Sequence of chain 1.A:
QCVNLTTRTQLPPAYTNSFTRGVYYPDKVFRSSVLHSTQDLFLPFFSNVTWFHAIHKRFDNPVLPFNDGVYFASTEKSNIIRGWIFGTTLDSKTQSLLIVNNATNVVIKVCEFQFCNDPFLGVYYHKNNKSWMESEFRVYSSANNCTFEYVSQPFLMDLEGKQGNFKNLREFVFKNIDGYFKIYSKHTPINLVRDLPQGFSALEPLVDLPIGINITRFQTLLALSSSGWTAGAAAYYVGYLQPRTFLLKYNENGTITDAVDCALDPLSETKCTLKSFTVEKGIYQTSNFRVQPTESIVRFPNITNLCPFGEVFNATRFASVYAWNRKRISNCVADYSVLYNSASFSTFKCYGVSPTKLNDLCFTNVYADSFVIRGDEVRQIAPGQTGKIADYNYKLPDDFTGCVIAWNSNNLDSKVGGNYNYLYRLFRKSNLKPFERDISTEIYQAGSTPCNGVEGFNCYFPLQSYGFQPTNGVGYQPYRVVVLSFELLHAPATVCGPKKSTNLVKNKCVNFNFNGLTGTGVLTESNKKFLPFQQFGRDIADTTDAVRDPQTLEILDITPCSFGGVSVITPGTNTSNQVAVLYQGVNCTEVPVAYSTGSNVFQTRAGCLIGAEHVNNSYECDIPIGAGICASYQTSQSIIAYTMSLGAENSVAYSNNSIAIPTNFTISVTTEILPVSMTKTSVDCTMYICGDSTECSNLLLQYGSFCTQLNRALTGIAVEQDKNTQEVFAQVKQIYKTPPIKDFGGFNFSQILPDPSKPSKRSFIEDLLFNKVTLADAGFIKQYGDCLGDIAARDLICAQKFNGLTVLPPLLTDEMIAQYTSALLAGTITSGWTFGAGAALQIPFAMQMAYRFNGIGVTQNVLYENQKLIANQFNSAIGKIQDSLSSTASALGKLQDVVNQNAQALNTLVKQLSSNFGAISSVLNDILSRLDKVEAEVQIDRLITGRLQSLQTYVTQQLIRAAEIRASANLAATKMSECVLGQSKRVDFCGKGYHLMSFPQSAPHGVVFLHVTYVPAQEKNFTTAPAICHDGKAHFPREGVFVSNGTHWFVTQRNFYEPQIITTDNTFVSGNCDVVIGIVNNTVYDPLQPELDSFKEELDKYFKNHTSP

Binding-site contacts:
Ligand atom C1 contacts residue ASN164 of chain 1.B at 3.5 Å.
Ligand atom C8 contacts residue ASN354 of chain 1.A at 4.3 Å.
Ligand atom O6 contacts residue ASN164 of chain 1.B at 4.3 Å.
Ligand atom N2 contacts residue ASN165 of chain 1.B at 2.9 Å (h-bond).
Ligand atom C2 contacts residue ASN165 of chain 1.B at 2.7 Å.
Ligand atom O5 contacts residue ARG346 of chain 1.A at 4.0 Å.
Ligand atom O5 contacts residue GLU132 of chain 1.B at 4.4 Å.
Ligand atom C7 contacts residue ASN165 of chain 1.B at 3.7 Å.
Ligand atom O6 contacts residue TYR351 of chain 1.A at 2.7 Å (h-bond).
Ligand atom C5 contacts residue GLU132 of chain 1.B at 3.9 Å.
Ligand atom C6 contacts residue ASN164 of chain 1.B at 3.4 Å.
Ligand atom C5 contacts residue TYR351 of chain 1.A at 4.1 Å (hydrophobic).
Ligand atom C3 contacts residue GLU132 of chain 1.B at 4.2 Å.
Ligand atom O7 contacts residue ASN165 of chain 1.B at 4.3 Å.
Ligand atom C4 contacts residue ASN165 of chain 1.B at 4.2 Å.
Ligand atom C1 contacts residue GLU132 of chain 1.B at 4.1 Å.
Ligand atom C5 contacts residue ASN165 of chain 1.B at 3.6 Å.
Ligand atom O5 contacts residue ASN165 of chain 1.B at 2.9 Å (h-bond).
Ligand atom C1 contacts residue ASN165 of chain 1.B at 1.8 Å.
Ligand atom C3 contacts residue ASN165 of chain 1.B at 3.5 Å.
Ligand atom C1 contacts residue ARG346 of chain 1.A at 4.4 Å.
Ligand atom C6 contacts residue TYR351 of chain 1.A at 2.6 Å (hydrophobic).
Ligand atom O5 contacts residue ASN164 of chain 1.B at 3.0 Å (h-bond).
Ligand atom C5 contacts residue ASN164 of chain 1.B at 3.1 Å.

This protein binds this small molecule.
Small molecule (SMILES): CC(=O)N[C@H]1[C@H](O[C@H]2[C@H](O)[C@@H](NC(C)=O)CO[C@@H]2CO)O[C@H](CO)[C@@H](O)[C@@H]1O

Sequence of chain 1.B:
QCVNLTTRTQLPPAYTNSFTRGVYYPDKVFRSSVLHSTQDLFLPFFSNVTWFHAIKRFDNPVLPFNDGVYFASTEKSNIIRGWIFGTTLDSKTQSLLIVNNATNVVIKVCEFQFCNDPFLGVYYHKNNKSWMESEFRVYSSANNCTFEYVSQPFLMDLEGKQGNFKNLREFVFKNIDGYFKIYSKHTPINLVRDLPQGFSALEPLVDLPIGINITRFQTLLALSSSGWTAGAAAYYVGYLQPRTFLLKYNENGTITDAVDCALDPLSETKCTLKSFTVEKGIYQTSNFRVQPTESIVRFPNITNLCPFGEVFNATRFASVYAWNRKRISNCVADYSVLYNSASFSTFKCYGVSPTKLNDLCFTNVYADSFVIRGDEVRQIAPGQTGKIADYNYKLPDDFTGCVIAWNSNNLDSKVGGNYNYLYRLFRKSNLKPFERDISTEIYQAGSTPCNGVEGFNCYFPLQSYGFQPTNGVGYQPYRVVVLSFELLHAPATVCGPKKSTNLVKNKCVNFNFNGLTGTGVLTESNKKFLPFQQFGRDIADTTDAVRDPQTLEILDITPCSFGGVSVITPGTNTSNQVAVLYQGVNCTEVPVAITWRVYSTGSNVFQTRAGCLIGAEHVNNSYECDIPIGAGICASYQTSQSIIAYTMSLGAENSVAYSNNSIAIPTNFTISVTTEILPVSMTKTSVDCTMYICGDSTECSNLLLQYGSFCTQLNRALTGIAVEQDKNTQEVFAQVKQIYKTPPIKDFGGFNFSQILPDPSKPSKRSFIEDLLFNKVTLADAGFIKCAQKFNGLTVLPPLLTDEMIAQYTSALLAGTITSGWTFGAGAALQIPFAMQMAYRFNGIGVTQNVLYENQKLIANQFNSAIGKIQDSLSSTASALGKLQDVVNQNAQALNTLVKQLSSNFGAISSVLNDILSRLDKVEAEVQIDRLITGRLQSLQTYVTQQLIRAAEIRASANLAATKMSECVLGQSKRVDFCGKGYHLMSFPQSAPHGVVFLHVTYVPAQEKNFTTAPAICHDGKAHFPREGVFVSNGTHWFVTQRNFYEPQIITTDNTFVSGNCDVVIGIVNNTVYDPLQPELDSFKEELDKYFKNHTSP